Binding-site contacts:
Ligand atom CI1 contacts residue ASP87 of chain 1.A at 3.1 Å.
Ligand atom CI3 contacts residue ASP87 of chain 1.A at 4.2 Å.
Ligand atom CI6 contacts residue LYS159 of chain 1.A at 2.9 Å.
Ligand atom CI6 contacts residue ASP87 of chain 1.A at 3.9 Å.
Ligand atom CI5 contacts residue LYS159 of chain 1.A at 4.3 Å.
Ligand atom CI1 contacts residue LYS159 of chain 1.A at 1.3 Å.
Ligand atom NI1 contacts residue ASP87 of chain 1.A at 3.6 Å (salt-bridge).
Ligand atom CI2 contacts residue LYS159 of chain 1.A at 2.5 Å.
Ligand atom CI3 contacts residue LYS159 of chain 1.A at 3.7 Å.
Ligand atom CI2 contacts residue ASP87 of chain 1.A at 3.5 Å.
Ligand atom NI1 contacts residue LYS159 of chain 1.A at 2.2 Å (salt-bridge).

The small molecule below binds the protein below.
Small molecule (SMILES): N=C(N)c1ccncc1

Sequence of chain 1.A:
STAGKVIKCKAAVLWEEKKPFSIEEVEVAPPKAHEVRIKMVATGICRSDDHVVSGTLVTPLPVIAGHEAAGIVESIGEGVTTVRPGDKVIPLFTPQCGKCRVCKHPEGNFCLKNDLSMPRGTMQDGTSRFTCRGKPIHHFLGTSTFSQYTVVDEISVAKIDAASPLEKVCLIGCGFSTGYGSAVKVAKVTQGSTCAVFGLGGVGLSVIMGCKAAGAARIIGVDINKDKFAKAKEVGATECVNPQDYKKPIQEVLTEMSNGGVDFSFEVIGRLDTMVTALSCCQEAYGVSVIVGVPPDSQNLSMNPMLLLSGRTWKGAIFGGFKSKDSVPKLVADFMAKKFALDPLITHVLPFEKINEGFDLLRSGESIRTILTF